Sequence of chain 1.D:
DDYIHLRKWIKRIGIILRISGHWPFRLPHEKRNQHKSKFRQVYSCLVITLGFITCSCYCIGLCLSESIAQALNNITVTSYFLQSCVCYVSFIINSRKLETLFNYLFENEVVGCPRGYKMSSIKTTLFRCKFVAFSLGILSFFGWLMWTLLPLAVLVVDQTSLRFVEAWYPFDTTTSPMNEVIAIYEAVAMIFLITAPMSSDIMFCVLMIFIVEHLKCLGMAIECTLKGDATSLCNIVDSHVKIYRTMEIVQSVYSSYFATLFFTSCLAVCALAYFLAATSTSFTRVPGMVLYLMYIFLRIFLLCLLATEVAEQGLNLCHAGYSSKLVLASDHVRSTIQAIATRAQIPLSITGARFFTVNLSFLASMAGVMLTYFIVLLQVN

Binding-site contacts:
Ligand atom CAB contacts residue TRP159 of chain 1.D at 4.5 Å (hydrophobic).
Ligand atom CAA contacts residue ILE217 of chain 1.D at 4.2 Å (hydrophobic).
Ligand atom OAN contacts residue ILE217 of chain 1.D at 3.3 Å.
Ligand atom CAD contacts residue TYR384 of chain 1.D at 4.3 Å (hydrophobic).
Ligand atom CAI contacts residue VAL92 of chain 1.D at 3.8 Å (hydrophobic).
Ligand atom CAB contacts residue ILE217 of chain 1.D at 3.9 Å (hydrophobic).
Ligand atom CAI contacts residue MET213 of chain 1.D at 3.7 Å (hydrophobic).
Ligand atom CAL contacts residue TYR384 of chain 1.D at 3.5 Å (hydrophobic).
Ligand atom CAA contacts residue TRP159 of chain 1.D at 4.4 Å (hydrophobic).
Ligand atom CAF contacts residue TYR384 of chain 1.D at 3.6 Å (hydrophobic).
Ligand atom CAG contacts residue TYR387 of chain 1.D at 3.6 Å (hydrophobic).
Ligand atom CAJ contacts residue TYR384 of chain 1.D at 4.3 Å (hydrophobic).
Ligand atom CAD contacts residue TYR387 of chain 1.D at 4.2 Å (hydrophobic).
Ligand atom CAH contacts residue ILE217 of chain 1.D at 3.5 Å (hydrophobic).
Ligand atom OAN contacts residue TRP159 of chain 1.D at 3.8 Å.
Ligand atom CAI contacts residue TRP162 of chain 1.D at 3.4 Å (hydrophobic).
Ligand atom CAC contacts residue GLY158 of chain 1.D at 4.0 Å.
Ligand atom CAF contacts residue LEU383 of chain 1.D at 4.4 Å (hydrophobic).
Ligand atom CAG contacts residue ILE217 of chain 1.D at 4.4 Å (hydrophobic).
Ligand atom NAM contacts residue ILE217 of chain 1.D at 3.8 Å.
Ligand atom CAK contacts residue ILE217 of chain 1.D at 3.9 Å (hydrophobic).
Ligand atom CAH contacts residue TRP162 of chain 1.D at 4.5 Å (hydrophobic).
Ligand atom CAK contacts residue VAL92 of chain 1.D at 4.2 Å (hydrophobic).
Ligand atom CAC contacts residue TYR384 of chain 1.D at 4.0 Å (hydrophobic).
Ligand atom CAE contacts residue TYR384 of chain 1.D at 3.8 Å (hydrophobic).
Ligand atom CAJ contacts residue TYR95 of chain 1.D at 4.0 Å (hydrophobic).
Ligand atom CAF contacts residue GLY158 of chain 1.D at 3.9 Å.
Ligand atom CAK contacts residue PHE96 of chain 1.D at 4.4 Å (hydrophobic).
Ligand atom CAE contacts residue GLY158 of chain 1.D at 4.1 Å.
Ligand atom CAA contacts residue GLY158 of chain 1.D at 4.2 Å.
Ligand atom CAC contacts residue TRP162 of chain 1.D at 4.3 Å (hydrophobic).
Ligand atom CAG contacts residue SER155 of chain 1.D at 3.7 Å.
Ligand atom OAN contacts residue TRP162 of chain 1.D at 3.7 Å.
Ligand atom CAE contacts residue TYR387 of chain 1.D at 4.1 Å (hydrophobic).
Ligand atom CAK contacts residue MET213 of chain 1.D at 3.6 Å (hydrophobic).
Ligand atom OAN contacts residue GLY158 of chain 1.D at 3.9 Å.

A small-molecule ligand and the protein it binds are described below.
Small molecule (SMILES): CCN(CC)C(=O)c1cccc(C)c1